Sequence of chain 1.M:
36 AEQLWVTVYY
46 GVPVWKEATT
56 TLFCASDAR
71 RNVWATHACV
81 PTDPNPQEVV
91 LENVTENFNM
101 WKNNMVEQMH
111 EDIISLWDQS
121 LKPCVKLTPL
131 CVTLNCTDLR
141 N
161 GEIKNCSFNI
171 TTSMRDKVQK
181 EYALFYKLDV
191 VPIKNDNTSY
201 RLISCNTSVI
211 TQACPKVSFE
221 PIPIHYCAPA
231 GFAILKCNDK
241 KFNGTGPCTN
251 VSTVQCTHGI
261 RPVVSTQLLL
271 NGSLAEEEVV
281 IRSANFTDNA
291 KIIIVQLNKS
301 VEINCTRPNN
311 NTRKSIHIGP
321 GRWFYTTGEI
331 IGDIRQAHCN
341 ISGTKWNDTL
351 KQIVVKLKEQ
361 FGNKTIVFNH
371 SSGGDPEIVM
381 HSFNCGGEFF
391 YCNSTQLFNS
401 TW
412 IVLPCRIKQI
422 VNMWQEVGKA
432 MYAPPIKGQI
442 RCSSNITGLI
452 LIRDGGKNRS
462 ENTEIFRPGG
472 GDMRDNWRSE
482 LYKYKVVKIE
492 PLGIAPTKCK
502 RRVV

Sequence of chain 1.O:
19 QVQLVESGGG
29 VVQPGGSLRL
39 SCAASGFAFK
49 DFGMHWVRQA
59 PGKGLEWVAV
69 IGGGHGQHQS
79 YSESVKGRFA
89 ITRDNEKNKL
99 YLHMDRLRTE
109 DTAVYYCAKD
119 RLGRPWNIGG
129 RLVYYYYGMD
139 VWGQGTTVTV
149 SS

Binding-site contacts:
Ligand atom C7 contacts residue ARG91 of chain 1.O at 4.0 Å.
Ligand atom O7 contacts residue ASN250 of chain 1.M at 3.6 Å (h-bond).
Ligand atom O5 contacts residue ASN250 of chain 1.M at 2.3 Å (h-bond).
Ligand atom C2 contacts residue ASN250 of chain 1.M at 2.4 Å.
Ligand atom N2 contacts residue HIS73 of chain 1.O at 4.1 Å.
Ligand atom C6 contacts residue GLU88 of chain 1.M at 4.1 Å.
Ligand atom C5 contacts residue ASN250 of chain 1.M at 3.6 Å.
Ligand atom C8 contacts residue HIS73 of chain 1.O at 4.3 Å.
Ligand atom C8 contacts residue ASN93 of chain 1.O at 3.4 Å.
Ligand atom C1 contacts residue ASN238 of chain 1.M at 4.3 Å.
Ligand atom C7 contacts residue ASN250 of chain 1.M at 3.5 Å.
Ligand atom C1 contacts residue ASN250 of chain 1.M at 1.4 Å.
Ligand atom C1 contacts residue HIS73 of chain 1.O at 4.0 Å.
Ligand atom C6 contacts residue ASN250 of chain 1.M at 4.5 Å.
Ligand atom C8 contacts residue VAL90 of chain 1.M at 4.4 Å (hydrophobic).
Ligand atom C8 contacts residue ARG91 of chain 1.O at 3.7 Å.
Ligand atom C8 contacts residue GLY72 of chain 1.O at 4.5 Å.
Ligand atom O6 contacts residue ASN238 of chain 1.M at 3.2 Å (h-bond).
Ligand atom O5 contacts residue ASN238 of chain 1.M at 3.4 Å.
Ligand atom N2 contacts residue ASN250 of chain 1.M at 2.9 Å (h-bond).
Ligand atom C6 contacts residue ASN238 of chain 1.M at 3.5 Å.
Ligand atom O3 contacts residue ARG104 of chain 1.O at 3.5 Å (salt-bridge).
Ligand atom C8 contacts residue GLU88 of chain 1.M at 4.2 Å.
Ligand atom C4 contacts residue ASN250 of chain 1.M at 4.2 Å.
Ligand atom O6 contacts residue ALA88 of chain 1.O at 3.5 Å.
Ligand atom O4 contacts residue ARG104 of chain 1.O at 4.5 Å.
Ligand atom C5 contacts residue ASN238 of chain 1.M at 4.4 Å.
Ligand atom C3 contacts residue ASN250 of chain 1.M at 3.8 Å.
Ligand atom O7 contacts residue GLN75 of chain 1.O at 4.2 Å.
Ligand atom O7 contacts residue ARG91 of chain 1.O at 4.0 Å.

This protein binds this small molecule.
Small molecule (SMILES): CC(=O)N[C@H]1[C@H](O[C@H]2[C@H](O)[C@@H](NC(C)=O)CO[C@@H]2CO)O[C@H](CO)[C@@H](O[C@@H]2O[C@H](CO[C@H]3O[C@H](CO)[C@@H](O)[C@H](O)[C@@H]3O)[C@@H](O)[C@H](O[C@H]3O[C@H](CO)[C@@H](O)[C@H](O)[C@@H]3O[C@H]3O[C@H](CO)[C@@H](O)[C@H](O)[C@@H]3O)[C@@H]2O)[C@@H]1O